A protein and the small-molecule ligand that binds it are described below.
Small molecule (SMILES): CC(=O)N[C@H]1[C@H](O[C@H]2[C@H](O)[C@@H](NC(C)=O)CO[C@@H]2CO)O[C@H](CO)[C@@H](O)[C@@H]1O

Binding-site contacts:
Ligand atom C3 contacts residue ASN499 of chain 1.B at 3.8 Å.
Ligand atom O4 contacts residue ASN523 of chain 1.B at 4.2 Å.
Ligand atom C5 contacts residue ASN499 of chain 1.B at 3.6 Å.
Ligand atom C1 contacts residue ASN499 of chain 1.B at 1.4 Å.
Ligand atom C4 contacts residue ASN499 of chain 1.B at 4.2 Å.
Ligand atom O5 contacts residue ASN523 of chain 1.B at 3.5 Å (h-bond).
Ligand atom O7 contacts residue ASN499 of chain 1.B at 3.3 Å (h-bond).
Ligand atom C7 contacts residue ASN499 of chain 1.B at 3.2 Å.
Ligand atom O7 contacts residue ASN523 of chain 1.B at 4.2 Å.
Ligand atom C8 contacts residue ASN523 of chain 1.B at 4.3 Å.
Ligand atom O7 contacts residue TYR521 of chain 1.B at 4.2 Å.
Ligand atom C7 contacts residue TYR525 of chain 1.B at 3.6 Å (hydrophobic).
Ligand atom C2 contacts residue ASN499 of chain 1.B at 2.6 Å.
Ligand atom C7 contacts residue ASN523 of chain 1.B at 4.2 Å.
Ligand atom C8 contacts residue GLU486 of chain 1.B at 4.3 Å.
Ligand atom C5 contacts residue ASN523 of chain 1.B at 3.5 Å.
Ligand atom C1 contacts residue ASN523 of chain 1.B at 3.3 Å.
Ligand atom O7 contacts residue TYR525 of chain 1.B at 3.2 Å.
Ligand atom C8 contacts residue TYR525 of chain 1.B at 3.6 Å (hydrophobic).
Ligand atom C8 contacts residue ASN499 of chain 1.B at 4.3 Å.
Ligand atom O5 contacts residue ASN499 of chain 1.B at 2.5 Å (h-bond).
Ligand atom C6 contacts residue TYR521 of chain 1.B at 3.7 Å (hydrophobic).
Ligand atom N2 contacts residue ASN499 of chain 1.B at 2.9 Å (h-bond).
Ligand atom C6 contacts residue ASN523 of chain 1.B at 4.0 Å.
Ligand atom O6 contacts residue TYR521 of chain 1.B at 3.2 Å.

Sequence of chain 1.B:
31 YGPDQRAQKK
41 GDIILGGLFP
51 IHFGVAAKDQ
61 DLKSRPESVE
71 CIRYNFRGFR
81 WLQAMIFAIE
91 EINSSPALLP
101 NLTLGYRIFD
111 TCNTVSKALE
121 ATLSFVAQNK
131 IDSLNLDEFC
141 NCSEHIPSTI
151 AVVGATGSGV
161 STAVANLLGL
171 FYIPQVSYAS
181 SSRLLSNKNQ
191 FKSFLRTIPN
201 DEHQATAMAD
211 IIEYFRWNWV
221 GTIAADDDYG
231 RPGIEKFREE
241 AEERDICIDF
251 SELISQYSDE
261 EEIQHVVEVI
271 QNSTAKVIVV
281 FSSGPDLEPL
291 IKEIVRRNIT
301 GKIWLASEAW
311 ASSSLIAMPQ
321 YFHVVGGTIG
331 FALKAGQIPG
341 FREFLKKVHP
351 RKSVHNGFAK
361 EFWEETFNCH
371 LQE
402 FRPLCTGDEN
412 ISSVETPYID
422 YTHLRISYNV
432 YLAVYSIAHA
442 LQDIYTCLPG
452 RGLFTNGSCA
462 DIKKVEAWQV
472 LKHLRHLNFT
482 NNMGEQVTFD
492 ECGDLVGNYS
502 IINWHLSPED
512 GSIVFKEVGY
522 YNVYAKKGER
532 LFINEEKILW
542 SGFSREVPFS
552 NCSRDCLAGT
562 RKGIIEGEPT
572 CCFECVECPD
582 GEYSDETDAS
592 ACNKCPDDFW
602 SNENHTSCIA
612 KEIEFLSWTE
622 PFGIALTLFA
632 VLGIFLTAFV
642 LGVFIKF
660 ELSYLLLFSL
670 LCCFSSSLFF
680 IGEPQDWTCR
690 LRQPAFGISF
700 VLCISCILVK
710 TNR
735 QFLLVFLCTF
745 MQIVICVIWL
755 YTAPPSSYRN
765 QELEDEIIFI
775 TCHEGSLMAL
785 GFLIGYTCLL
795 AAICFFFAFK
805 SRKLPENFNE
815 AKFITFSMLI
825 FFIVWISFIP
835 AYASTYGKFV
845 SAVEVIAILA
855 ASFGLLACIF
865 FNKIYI